Sequence of chain 1.A:
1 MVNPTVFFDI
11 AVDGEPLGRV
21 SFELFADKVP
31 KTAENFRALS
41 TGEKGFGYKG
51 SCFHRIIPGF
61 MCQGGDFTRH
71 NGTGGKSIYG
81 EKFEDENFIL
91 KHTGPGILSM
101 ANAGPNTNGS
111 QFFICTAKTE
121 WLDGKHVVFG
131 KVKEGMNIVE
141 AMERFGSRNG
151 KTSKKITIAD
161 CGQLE

A protein and the small-molecule ligand that binds it are described below.
Small molecule (SMILES): Cn1nnc(CN(Cc2ccc(N)cc2)C(=O)NCC(=O)N2CCC[C@@H]2c2ccccc2Br)n1

Binding-site contacts:
Ligand atom N1 contacts residue GLN63 of chain 1.A at 3.8 Å.
Ligand atom N6 contacts residue HIS54 of chain 1.A at 3.4 Å (h-bond).
Ligand atom N2 contacts residue GLY109 of chain 1.A at 3.8 Å.
Ligand atom O contacts residue GLN63 of chain 1.A at 2.9 Å (h-bond).
Ligand atom C6 contacts residue ALA101 of chain 1.A at 3.8 Å (hydrophobic).
Ligand atom C4 contacts residue ASN102 of chain 1.A at 3.5 Å.
Ligand atom N5 contacts residue GLY72 of chain 1.A at 3.5 Å.
Ligand atom O1 contacts residue ASN102 of chain 1.A at 3.0 Å (h-bond).
Ligand atom N5 contacts residue GLN63 of chain 1.A at 3.4 Å (h-bond).
Ligand atom C16 contacts residue MET61 of chain 1.A at 3.7 Å (hydrophobic).
Ligand atom N contacts residue ARG55 of chain 1.A at 3.5 Å (salt-bridge).
Ligand atom C3 contacts residue GLN111 of chain 1.A at 3.1 Å.
Ligand atom C2 contacts residue GLN63 of chain 1.A at 3.7 Å.
Ligand atom N6 contacts residue ARG55 of chain 1.A at 3.4 Å (salt-bridge).
Ligand atom BR contacts residue ARG55 of chain 1.A at 3.6 Å.
Ligand atom N5 contacts residue HIS54 of chain 1.A at 2.9 Å (h-bond).
Ligand atom C7 contacts residue ALA101 of chain 1.A at 3.6 Å (hydrophobic).
Ligand atom C3 contacts residue GLN63 of chain 1.A at 3.4 Å.
Ligand atom N7 contacts residue GLY72 of chain 1.A at 3.7 Å.
Ligand atom N5 contacts residue ARG55 of chain 1.A at 3.5 Å (salt-bridge).
Ligand atom N7 contacts residue ARG55 of chain 1.A at 3.7 Å.
Ligand atom C12 contacts residue ASN102 of chain 1.A at 3.7 Å.
Ligand atom C11 contacts residue ARG55 of chain 1.A at 3.7 Å.
Ligand atom C20 contacts residue LEU122 of chain 1.A at 3.8 Å (hydrophobic).
Ligand atom C6 contacts residue ASN102 of chain 1.A at 3.4 Å.
Ligand atom O1 contacts residue HIS126 of chain 1.A at 3.3 Å.
Ligand atom C5 contacts residue ASN102 of chain 1.A at 3.7 Å.
Ligand atom C2 contacts residue GLY72 of chain 1.A at 3.2 Å.
Ligand atom C15 contacts residue PHE113 of chain 1.A at 3.7 Å (hydrophobic).
Ligand atom N2 contacts residue THR107 of chain 1.A at 3.6 Å (h-bond).
Ligand atom O1 contacts residue ALA101 of chain 1.A at 3.2 Å.
Ligand atom C14 contacts residue PHE113 of chain 1.A at 3.5 Å (hydrophobic).
Ligand atom C9 contacts residue GLN111 of chain 1.A at 3.8 Å.
Ligand atom N3 contacts residue ASN102 of chain 1.A at 3.1 Å (h-bond).
Ligand atom C2 contacts residue ARG55 of chain 1.A at 3.7 Å.
Ligand atom C11 contacts residue GLN63 of chain 1.A at 3.5 Å.
Ligand atom C13 contacts residue HIS126 of chain 1.A at 3.8 Å.
Ligand atom C7 contacts residue ASN102 of chain 1.A at 3.5 Å.
Ligand atom C3 contacts residue GLY72 of chain 1.A at 3.0 Å.
Ligand atom O contacts residue ARG55 of chain 1.A at 2.7 Å (salt-bridge).